Sequence of chain 1.D:
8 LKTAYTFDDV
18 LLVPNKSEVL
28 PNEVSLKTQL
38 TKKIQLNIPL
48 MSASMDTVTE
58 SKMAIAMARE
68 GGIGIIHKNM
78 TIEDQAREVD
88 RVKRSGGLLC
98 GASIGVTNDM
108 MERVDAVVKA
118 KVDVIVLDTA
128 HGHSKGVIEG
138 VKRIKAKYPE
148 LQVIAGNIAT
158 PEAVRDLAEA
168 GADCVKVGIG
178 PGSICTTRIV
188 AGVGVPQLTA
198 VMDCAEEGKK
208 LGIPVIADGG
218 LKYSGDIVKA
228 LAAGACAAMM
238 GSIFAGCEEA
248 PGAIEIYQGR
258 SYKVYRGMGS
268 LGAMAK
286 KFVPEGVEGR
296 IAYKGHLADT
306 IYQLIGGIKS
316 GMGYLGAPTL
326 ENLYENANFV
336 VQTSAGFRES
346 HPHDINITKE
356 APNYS

Binding-site contacts:
Ligand atom C5 contacts residue MET265 of chain 1.D at 3.6 Å (hydrophobic).
Ligand atom C2 contacts residue GLU290 of chain 1.D at 3.6 Å.
Ligand atom N1 contacts residue GLU290 of chain 1.D at 2.8 Å (salt-bridge).
Ligand atom O5' contacts residue GLY216 of chain 1.D at 3.5 Å.
Ligand atom O2P contacts residue MET237 of chain 1.D at 3.6 Å.
Ligand atom O3P contacts residue SER180 of chain 1.D at 2.9 Å (h-bond).
Ligand atom O6 contacts residue GLY266 of chain 1.D at 2.8 Å (h-bond).
Ligand atom O1P contacts residue GLY217 of chain 1.D at 2.8 Å (h-bond).
Ligand atom O1P contacts residue GLY179 of chain 1.D at 3.5 Å.
Ligand atom C4' contacts residue ASP215 of chain 1.D at 3.6 Å.
Ligand atom C3' contacts residue ASP215 of chain 1.D at 3.5 Å.
Ligand atom C8 contacts residue ILE181 of chain 1.D at 3.6 Å (hydrophobic).
Ligand atom O2P contacts residue SER239 of chain 1.D at 3.5 Å (h-bond).
Ligand atom O3' contacts residue MET236 of chain 1.D at 3.2 Å (h-bond).
Ligand atom O3P contacts residue SER239 of chain 1.D at 3.2 Å (h-bond).
Ligand atom N3 contacts residue CYS182 of chain 1.D at 3.6 Å.
Ligand atom O3' contacts residue ASP215 of chain 1.D at 2.6 Å (salt-bridge).
Ligand atom N7 contacts residue ILE181 of chain 1.D at 3.5 Å.
Ligand atom O6 contacts residue MET265 of chain 1.D at 3.3 Å (h-bond).
Ligand atom C2 contacts residue CYS182 of chain 1.D at 3.2 Å (hydrophobic).
Ligand atom O6 contacts residue GLU290 of chain 1.D at 3.6 Å.
Ligand atom C8 contacts residue MET52 of chain 1.D at 3.5 Å (hydrophobic).
Ligand atom N1 contacts residue 8KY1 of chain 1.I at 3.6 Å.
Ligand atom C5' contacts residue TYR262 of chain 1.D at 3.7 Å (hydrophobic).
Ligand atom O6 contacts residue GLY291 of chain 1.D at 3.4 Å.
Ligand atom N3 contacts residue 8KY1 of chain 1.I at 3.5 Å.
Ligand atom O3P contacts residue TYR262 of chain 1.D at 2.7 Å (h-bond).
Ligand atom O5' contacts residue GLY179 of chain 1.D at 3.4 Å.
Ligand atom C2 contacts residue 8KY1 of chain 1.I at 3.5 Å.
Ligand atom O2' contacts residue ASN154 of chain 1.D at 3.6 Å (h-bond).
Ligand atom O2' contacts residue ASP215 of chain 1.D at 2.5 Å (salt-bridge).
Ligand atom C4 contacts residue 8KY1 of chain 1.I at 3.6 Å.
Ligand atom O1P contacts residue SER180 of chain 1.D at 2.9 Å (h-bond).
Ligand atom C6 contacts residue GLY266 of chain 1.D at 3.5 Å.
Ligand atom O2P contacts residue GLY238 of chain 1.D at 2.9 Å (h-bond).
Ligand atom O6 contacts residue GLY264 of chain 1.D at 3.2 Å.
Ligand atom N7 contacts residue MET265 of chain 1.D at 2.9 Å (h-bond).
Ligand atom C2' contacts residue ASP215 of chain 1.D at 3.7 Å.
Ligand atom N7 contacts residue GLY264 of chain 1.D at 3.4 Å.
Ligand atom P contacts residue SER180 of chain 1.D at 3.7 Å.

A protein and the small-molecule ligand that binds it are described below.
Small molecule (SMILES): O=c1[nH]cnc2c1ncn2[C@@H]1O[C@H](COP(=O)(O)O)[C@@H](O)[C@H]1O